Binding-site contacts:
Ligand atom O6 contacts residue PHE79 of chain 2.A at 4.2 Å.
Ligand atom C7 contacts residue ASN27 of chain 2.A at 3.5 Å.
Ligand atom C1 contacts residue ASN27 of chain 2.A at 1.4 Å.
Ligand atom O5 contacts residue PHE79 of chain 2.A at 3.6 Å.
Ligand atom N2 contacts residue ASN27 of chain 2.A at 3.1 Å (h-bond).
Ligand atom C5 contacts residue ASN27 of chain 2.A at 3.6 Å.
Ligand atom C5 contacts residue PHE79 of chain 2.A at 4.1 Å (hydrophobic).
Ligand atom O6 contacts residue LEU77 of chain 2.A at 4.1 Å.
Ligand atom C6 contacts residue ASN27 of chain 2.A at 4.5 Å.
Ligand atom C4 contacts residue ASN27 of chain 2.A at 4.2 Å.
Ligand atom C1 contacts residue PHE79 of chain 2.A at 4.4 Å (hydrophobic).
Ligand atom O5 contacts residue ASN27 of chain 2.A at 2.2 Å (h-bond).
Ligand atom O7 contacts residue ASN27 of chain 2.A at 3.5 Å (h-bond).
Ligand atom C6 contacts residue PHE79 of chain 2.A at 4.2 Å (hydrophobic).
Ligand atom C2 contacts residue ASN27 of chain 2.A at 2.6 Å.
Ligand atom C3 contacts residue ASN27 of chain 2.A at 3.9 Å.

This small molecule binds to this protein.
Small molecule (SMILES): CC(=O)N[C@H]1[C@H](O[C@H]2[C@H](O[C@@H]3O[C@@H](C)[C@@H](O)[C@@H](O)[C@@H]3O)[C@@H](NC(C)=O)CO[C@@H]2CO)O[C@H](CO)[C@@H](O)[C@@H]1O

Sequence of chain 2.A:
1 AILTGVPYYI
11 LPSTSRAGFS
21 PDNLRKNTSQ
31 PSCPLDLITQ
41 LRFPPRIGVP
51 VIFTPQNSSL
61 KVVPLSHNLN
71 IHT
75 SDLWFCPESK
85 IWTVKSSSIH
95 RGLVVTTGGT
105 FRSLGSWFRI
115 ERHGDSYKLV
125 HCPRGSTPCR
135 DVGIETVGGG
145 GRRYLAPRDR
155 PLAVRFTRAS